A protein and the small-molecule ligand that binds it are described below.
Small molecule (SMILES): O[C@@H]1[C@H](O)[C@@H](O)OC[C@@H]1O

Sequence of chain 2.B:
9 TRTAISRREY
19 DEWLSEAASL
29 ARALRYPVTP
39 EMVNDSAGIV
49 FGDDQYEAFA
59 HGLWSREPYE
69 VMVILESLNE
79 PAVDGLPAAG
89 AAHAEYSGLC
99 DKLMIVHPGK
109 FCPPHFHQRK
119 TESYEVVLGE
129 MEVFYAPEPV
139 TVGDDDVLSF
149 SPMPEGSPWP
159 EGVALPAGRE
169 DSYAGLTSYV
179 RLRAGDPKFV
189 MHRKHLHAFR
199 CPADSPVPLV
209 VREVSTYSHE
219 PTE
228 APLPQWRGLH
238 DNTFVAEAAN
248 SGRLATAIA

Binding-site contacts:
Ligand atom O2 contacts residue THR175 of chain 2.B at 3.9 Å.
Ligand atom O2 contacts residue LEU174 of chain 2.B at 4.0 Å.
Ligand atom O1 contacts residue TRP157 of chain 2.B at 4.0 Å.
Ligand atom C2 contacts residue TYR171 of chain 2.B at 3.7 Å (hydrophobic).
Ligand atom O1 contacts residue THR175 of chain 2.B at 3.3 Å.
Ligand atom C3 contacts residue TRP157 of chain 2.B at 4.0 Å (hydrophobic).
Ligand atom O3 contacts residue TYR171 of chain 2.B at 4.4 Å.
Ligand atom O1 contacts residue LEU174 of chain 2.B at 4.4 Å.
Ligand atom C2 contacts residue ALA172 of chain 2.B at 4.0 Å (hydrophobic).
Ligand atom C4 contacts residue TRP157 of chain 2.B at 3.7 Å (hydrophobic).
Ligand atom O2 contacts residue GLY173 of chain 2.B at 4.2 Å.
Ligand atom C2 contacts residue LEU174 of chain 2.B at 4.2 Å (hydrophobic).
Ligand atom O3 contacts residue ALA172 of chain 2.B at 3.8 Å.
Ligand atom C2 contacts residue TRP157 of chain 2.B at 3.7 Å (hydrophobic).
Ligand atom C3 contacts residue TYR171 of chain 2.B at 3.9 Å (hydrophobic).
Ligand atom C5 contacts residue TRP157 of chain 2.B at 4.3 Å (hydrophobic).
Ligand atom C3 contacts residue ALA172 of chain 2.B at 4.3 Å (hydrophobic).
Ligand atom O5 contacts residue TRP157 of chain 2.B at 4.0 Å.
Ligand atom O2 contacts residue TYR171 of chain 2.B at 3.0 Å (h-bond).
Ligand atom O4 contacts residue TRP157 of chain 2.B at 4.1 Å.
Ligand atom O2 contacts residue ALA172 of chain 2.B at 2.5 Å (h-bond).
Ligand atom O2 contacts residue TRP157 of chain 2.B at 4.4 Å.
Ligand atom O4 contacts residue LEU163 of chain 2.B at 4.1 Å.
Ligand atom C1 contacts residue THR175 of chain 2.B at 4.3 Å.
Ligand atom C1 contacts residue TRP157 of chain 2.B at 4.4 Å (hydrophobic).